A protein and the small-molecule ligand that binds it are described below.
Small molecule (SMILES): Nc1ccc(CNc2ncnc3c2ncn3[C@@H]2O[C@H](CO)[C@@H](O)[C@H]2O)cc1

Sequence of chain 1.C:
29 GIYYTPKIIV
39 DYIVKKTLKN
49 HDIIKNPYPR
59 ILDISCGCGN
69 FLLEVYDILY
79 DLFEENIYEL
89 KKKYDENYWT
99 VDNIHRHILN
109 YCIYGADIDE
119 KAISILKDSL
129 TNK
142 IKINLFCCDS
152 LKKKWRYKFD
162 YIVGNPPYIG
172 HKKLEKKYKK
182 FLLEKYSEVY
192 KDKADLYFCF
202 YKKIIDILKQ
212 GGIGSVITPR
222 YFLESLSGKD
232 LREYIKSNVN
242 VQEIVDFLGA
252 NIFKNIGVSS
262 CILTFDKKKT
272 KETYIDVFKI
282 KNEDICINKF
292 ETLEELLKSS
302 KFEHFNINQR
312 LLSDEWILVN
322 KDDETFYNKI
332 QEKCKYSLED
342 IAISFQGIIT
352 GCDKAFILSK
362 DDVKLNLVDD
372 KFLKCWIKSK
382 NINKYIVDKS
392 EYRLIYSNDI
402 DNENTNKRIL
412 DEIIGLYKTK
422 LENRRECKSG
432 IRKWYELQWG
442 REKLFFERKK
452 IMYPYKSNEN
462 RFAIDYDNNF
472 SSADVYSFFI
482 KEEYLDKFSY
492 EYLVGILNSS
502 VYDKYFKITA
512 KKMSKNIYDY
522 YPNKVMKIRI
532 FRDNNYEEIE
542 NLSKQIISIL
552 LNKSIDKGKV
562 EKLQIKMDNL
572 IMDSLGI

Binding-site contacts:
Ligand atom C6 contacts residue SER151 of chain 1.C at 3.1 Å.
Ligand atom N1 contacts residue PRO168 of chain 1.C at 3.5 Å.
Ligand atom O contacts residue ASP115 of chain 1.C at 2.8 Å (salt-bridge).
Ligand atom C14 contacts residue ASP150 of chain 1.C at 3.5 Å.
Ligand atom C16 contacts residue ASP115 of chain 1.C at 3.7 Å.
Ligand atom C9 contacts residue TYR179 of chain 1.C at 3.6 Å (hydrophobic).
Ligand atom O1 contacts residue PRO168 of chain 1.C at 3.9 Å.
Ligand atom C6 contacts residue ILE116 of chain 1.C at 3.5 Å (hydrophobic).
Ligand atom O1 contacts residue ASP115 of chain 1.C at 3.6 Å.
Ligand atom N2 contacts residue ASP115 of chain 1.C at 3.6 Å.
Ligand atom C13 contacts residue ILE116 of chain 1.C at 3.4 Å (hydrophobic).
Ligand atom N2 contacts residue ILE116 of chain 1.C at 3.3 Å (h-bond).
Ligand atom C2 contacts residue ASP115 of chain 1.C at 3.2 Å.
Ligand atom C8 contacts residue TYR179 of chain 1.C at 3.7 Å (hydrophobic).
Ligand atom O3 contacts residue ASP115 of chain 1.C at 3.0 Å (salt-bridge).
Ligand atom C12 contacts residue TYR179 of chain 1.C at 3.9 Å (hydrophobic).
Ligand atom C contacts residue ASP115 of chain 1.C at 3.6 Å.
Ligand atom O2 contacts residue GLY29 of chain 1.C at 3.4 Å.
Ligand atom C5 contacts residue ILE116 of chain 1.C at 3.8 Å (hydrophobic).
Ligand atom C10 contacts residue LEU197 of chain 1.C at 3.9 Å (hydrophobic).
Ligand atom O2 contacts residue TYR31 of chain 1.C at 3.5 Å.
Ligand atom C1 contacts residue ASP115 of chain 1.C at 3.7 Å.
Ligand atom N4 contacts residue PHE201 of chain 1.C at 3.9 Å.
Ligand atom O1 contacts residue SER63 of chain 1.C at 3.5 Å.
Ligand atom N4 contacts residue ASP150 of chain 1.C at 3.0 Å (salt-bridge).
Ligand atom N3 contacts residue CYS149 of chain 1.C at 3.8 Å.
Ligand atom C7 contacts residue ASP150 of chain 1.C at 3.9 Å.
Ligand atom C14 contacts residue ILE116 of chain 1.C at 3.6 Å (hydrophobic).
Ligand atom C contacts residue GLY29 of chain 1.C at 3.8 Å.
Ligand atom O contacts residue GLY65 of chain 1.C at 3.7 Å.
Ligand atom C6 contacts residue ASP115 of chain 1.C at 3.9 Å.
Ligand atom C6 contacts residue CYS149 of chain 1.C at 3.8 Å (hydrophobic).
Ligand atom N3 contacts residue ASP150 of chain 1.C at 3.9 Å.
Ligand atom C7 contacts residue PHE201 of chain 1.C at 3.8 Å (hydrophobic).
Ligand atom C8 contacts residue LEU197 of chain 1.C at 3.9 Å (hydrophobic).
Ligand atom C3 contacts residue PRO168 of chain 1.C at 3.4 Å (hydrophobic).
Ligand atom N3 contacts residue SER151 of chain 1.C at 3.0 Å (h-bond).
Ligand atom C14 contacts residue TYR179 of chain 1.C at 3.9 Å (hydrophobic).
Ligand atom C8 contacts residue ASP150 of chain 1.C at 3.8 Å.
Ligand atom C10 contacts residue TYR179 of chain 1.C at 3.7 Å (hydrophobic).